Sequence of chain 1.C:
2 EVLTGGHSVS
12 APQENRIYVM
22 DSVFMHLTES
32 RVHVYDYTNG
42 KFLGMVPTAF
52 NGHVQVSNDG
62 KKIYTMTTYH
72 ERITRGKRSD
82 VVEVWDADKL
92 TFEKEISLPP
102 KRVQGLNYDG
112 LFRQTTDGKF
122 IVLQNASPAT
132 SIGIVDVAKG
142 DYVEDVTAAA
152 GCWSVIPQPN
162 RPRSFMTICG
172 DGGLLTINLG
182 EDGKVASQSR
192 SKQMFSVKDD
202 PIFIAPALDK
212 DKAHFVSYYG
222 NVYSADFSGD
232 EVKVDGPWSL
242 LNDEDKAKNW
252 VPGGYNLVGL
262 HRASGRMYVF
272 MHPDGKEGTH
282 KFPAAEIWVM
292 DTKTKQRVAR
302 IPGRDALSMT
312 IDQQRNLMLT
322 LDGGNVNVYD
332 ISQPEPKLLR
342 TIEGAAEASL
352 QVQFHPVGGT

The small molecule below binds the protein below.
Small molecule (SMILES): O=CCc1ccccc1

Sequence of chain 1.B:
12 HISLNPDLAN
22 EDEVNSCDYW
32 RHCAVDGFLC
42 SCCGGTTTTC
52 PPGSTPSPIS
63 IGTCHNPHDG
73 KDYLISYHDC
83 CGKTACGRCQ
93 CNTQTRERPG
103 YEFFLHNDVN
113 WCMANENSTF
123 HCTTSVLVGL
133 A

Binding-site contacts:
Ligand atom C5' contacts residue VAL111 of chain 1.B at 4.0 Å (hydrophobic).
Ligand atom C4' contacts residue LEU107 of chain 1.C at 4.2 Å (hydrophobic).
Ligand atom C4' contacts residue PHE25 of chain 1.C at 4.1 Å (hydrophobic).
Ligand atom O contacts residue TRP113 of chain 1.B at 3.1 Å (h-bond).
Ligand atom C6' contacts residue ASP37 of chain 1.B at 3.8 Å.
Ligand atom C4' contacts residue ASN112 of chain 1.B at 4.1 Å.
Ligand atom C1' contacts residue TQQ62 of chain 1.B at 3.7 Å.
Ligand atom O contacts residue ASP81 of chain 1.B at 2.5 Å (salt-bridge).
Ligand atom O contacts residue PHE122 of chain 1.B at 3.8 Å.
Ligand atom C6' contacts residue TQQ62 of chain 1.B at 4.1 Å.
Ligand atom O contacts residue VAL111 of chain 1.B at 3.4 Å (h-bond).
Ligand atom C contacts residue ASP37 of chain 1.B at 3.5 Å.
Ligand atom C6' contacts residue VAL111 of chain 1.B at 3.8 Å (hydrophobic).
Ligand atom C contacts residue VAL111 of chain 1.B at 3.7 Å (hydrophobic).
Ligand atom C1' contacts residue ASP37 of chain 1.B at 4.2 Å.
Ligand atom C6' contacts residue ASN109 of chain 1.B at 4.1 Å.
Ligand atom C contacts residue ASP81 of chain 1.B at 3.4 Å.
Ligand atom CA contacts residue PHE25 of chain 1.C at 4.2 Å (hydrophobic).
Ligand atom C6' contacts residue PHE25 of chain 1.C at 4.0 Å (hydrophobic).
Ligand atom O contacts residue ASN112 of chain 1.B at 3.5 Å.
Ligand atom C5' contacts residue LEU107 of chain 1.C at 3.8 Å (hydrophobic).
Ligand atom C1' contacts residue VAL111 of chain 1.B at 4.0 Å (hydrophobic).
Ligand atom CA contacts residue TQQ62 of chain 1.B at 2.6 Å.
Ligand atom C3' contacts residue PHE25 of chain 1.C at 3.9 Å (hydrophobic).
Ligand atom C5' contacts residue PHE25 of chain 1.C at 4.1 Å (hydrophobic).
Ligand atom C2' contacts residue ASN112 of chain 1.B at 3.8 Å.
Ligand atom O contacts residue TQQ62 of chain 1.B at 2.3 Å (h-bond).
Ligand atom C2' contacts residue PHE25 of chain 1.C at 3.8 Å (hydrophobic).
Ligand atom C contacts residue TQQ62 of chain 1.B at 1.5 Å.
Ligand atom C2' contacts residue PHE122 of chain 1.B at 4.0 Å (hydrophobic).
Ligand atom C1' contacts residue ASN112 of chain 1.B at 4.1 Å.
Ligand atom C3' contacts residue ASN112 of chain 1.B at 3.6 Å.
Ligand atom C contacts residue PHE122 of chain 1.B at 3.7 Å (hydrophobic).
Ligand atom CA contacts residue PHE122 of chain 1.B at 3.5 Å (hydrophobic).
Ligand atom C3' contacts residue LEU28 of chain 1.C at 4.0 Å (hydrophobic).
Ligand atom C1' contacts residue PHE25 of chain 1.C at 3.9 Å (hydrophobic).
Ligand atom CA contacts residue ASP37 of chain 1.B at 3.2 Å.
Ligand atom C5' contacts residue ASP110 of chain 1.B at 3.9 Å.
Ligand atom C4' contacts residue GLY106 of chain 1.C at 3.9 Å.
Ligand atom C5' contacts residue ASN112 of chain 1.B at 4.2 Å.